Sequence of chain 1.C:
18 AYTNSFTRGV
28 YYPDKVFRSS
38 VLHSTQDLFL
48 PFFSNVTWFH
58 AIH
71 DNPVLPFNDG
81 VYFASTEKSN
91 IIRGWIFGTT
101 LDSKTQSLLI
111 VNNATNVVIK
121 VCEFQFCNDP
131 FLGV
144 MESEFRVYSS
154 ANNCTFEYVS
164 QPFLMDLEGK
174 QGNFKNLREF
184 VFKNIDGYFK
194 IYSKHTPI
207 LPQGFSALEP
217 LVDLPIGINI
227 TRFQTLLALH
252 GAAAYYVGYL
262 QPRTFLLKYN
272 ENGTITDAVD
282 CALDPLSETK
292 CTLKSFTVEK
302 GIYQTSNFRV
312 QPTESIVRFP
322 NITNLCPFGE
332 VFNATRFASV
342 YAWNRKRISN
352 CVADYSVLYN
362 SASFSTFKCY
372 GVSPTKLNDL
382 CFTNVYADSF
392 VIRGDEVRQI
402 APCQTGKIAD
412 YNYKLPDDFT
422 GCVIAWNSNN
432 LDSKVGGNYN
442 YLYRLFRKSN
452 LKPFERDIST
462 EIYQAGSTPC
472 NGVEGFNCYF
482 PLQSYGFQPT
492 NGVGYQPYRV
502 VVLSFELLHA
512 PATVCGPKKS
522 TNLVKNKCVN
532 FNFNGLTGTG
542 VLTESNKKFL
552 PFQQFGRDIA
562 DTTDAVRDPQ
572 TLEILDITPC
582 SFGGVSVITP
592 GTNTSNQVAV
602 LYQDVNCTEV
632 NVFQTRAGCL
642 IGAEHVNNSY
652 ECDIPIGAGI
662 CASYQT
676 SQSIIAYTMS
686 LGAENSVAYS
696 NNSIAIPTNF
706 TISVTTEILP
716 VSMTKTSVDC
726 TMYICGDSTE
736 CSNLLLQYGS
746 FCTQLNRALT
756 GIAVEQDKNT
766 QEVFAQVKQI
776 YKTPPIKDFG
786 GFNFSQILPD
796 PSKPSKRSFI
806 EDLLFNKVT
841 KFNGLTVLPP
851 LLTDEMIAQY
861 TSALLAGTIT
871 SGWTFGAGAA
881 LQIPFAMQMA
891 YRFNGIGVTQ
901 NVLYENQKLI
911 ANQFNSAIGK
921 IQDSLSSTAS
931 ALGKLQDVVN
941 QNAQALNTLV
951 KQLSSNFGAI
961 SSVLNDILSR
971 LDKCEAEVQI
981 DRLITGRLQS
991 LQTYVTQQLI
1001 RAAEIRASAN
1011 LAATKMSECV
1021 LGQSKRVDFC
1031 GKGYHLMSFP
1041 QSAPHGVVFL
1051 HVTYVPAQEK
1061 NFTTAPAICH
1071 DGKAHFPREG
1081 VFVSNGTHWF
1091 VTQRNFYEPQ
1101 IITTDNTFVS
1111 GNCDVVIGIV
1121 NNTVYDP

Binding-site contacts:
Ligand atom N2 contacts residue ASN156 of chain 1.A at 3.1 Å (h-bond).
Ligand atom C2 contacts residue ASN156 of chain 1.A at 2.6 Å.
Ligand atom C7 contacts residue ASN156 of chain 1.A at 3.5 Å.
Ligand atom C5 contacts residue ASN156 of chain 1.A at 3.6 Å.
Ligand atom O7 contacts residue TYR342 of chain 1.C at 3.7 Å.
Ligand atom O5 contacts residue ASN155 of chain 1.A at 4.0 Å.
Ligand atom C8 contacts residue TYR342 of chain 1.C at 3.1 Å (hydrophobic).
Ligand atom C3 contacts residue ASN156 of chain 1.A at 3.9 Å.
Ligand atom C6 contacts residue ASN155 of chain 1.A at 4.4 Å.
Ligand atom O7 contacts residue ASN156 of chain 1.A at 3.6 Å.
Ligand atom C4 contacts residue ASN156 of chain 1.A at 4.2 Å.
Ligand atom C7 contacts residue TYR342 of chain 1.C at 3.9 Å (hydrophobic).
Ligand atom O5 contacts residue ASN156 of chain 1.A at 2.3 Å (h-bond).
Ligand atom C1 contacts residue ASN156 of chain 1.A at 1.4 Å.

This small molecule binds to this protein.
Small molecule (SMILES): CC(=O)N[C@@H]1[C@@H](O)[C@H](O)[C@@H](CO)O[C@H]1O

Sequence of chain 1.A:
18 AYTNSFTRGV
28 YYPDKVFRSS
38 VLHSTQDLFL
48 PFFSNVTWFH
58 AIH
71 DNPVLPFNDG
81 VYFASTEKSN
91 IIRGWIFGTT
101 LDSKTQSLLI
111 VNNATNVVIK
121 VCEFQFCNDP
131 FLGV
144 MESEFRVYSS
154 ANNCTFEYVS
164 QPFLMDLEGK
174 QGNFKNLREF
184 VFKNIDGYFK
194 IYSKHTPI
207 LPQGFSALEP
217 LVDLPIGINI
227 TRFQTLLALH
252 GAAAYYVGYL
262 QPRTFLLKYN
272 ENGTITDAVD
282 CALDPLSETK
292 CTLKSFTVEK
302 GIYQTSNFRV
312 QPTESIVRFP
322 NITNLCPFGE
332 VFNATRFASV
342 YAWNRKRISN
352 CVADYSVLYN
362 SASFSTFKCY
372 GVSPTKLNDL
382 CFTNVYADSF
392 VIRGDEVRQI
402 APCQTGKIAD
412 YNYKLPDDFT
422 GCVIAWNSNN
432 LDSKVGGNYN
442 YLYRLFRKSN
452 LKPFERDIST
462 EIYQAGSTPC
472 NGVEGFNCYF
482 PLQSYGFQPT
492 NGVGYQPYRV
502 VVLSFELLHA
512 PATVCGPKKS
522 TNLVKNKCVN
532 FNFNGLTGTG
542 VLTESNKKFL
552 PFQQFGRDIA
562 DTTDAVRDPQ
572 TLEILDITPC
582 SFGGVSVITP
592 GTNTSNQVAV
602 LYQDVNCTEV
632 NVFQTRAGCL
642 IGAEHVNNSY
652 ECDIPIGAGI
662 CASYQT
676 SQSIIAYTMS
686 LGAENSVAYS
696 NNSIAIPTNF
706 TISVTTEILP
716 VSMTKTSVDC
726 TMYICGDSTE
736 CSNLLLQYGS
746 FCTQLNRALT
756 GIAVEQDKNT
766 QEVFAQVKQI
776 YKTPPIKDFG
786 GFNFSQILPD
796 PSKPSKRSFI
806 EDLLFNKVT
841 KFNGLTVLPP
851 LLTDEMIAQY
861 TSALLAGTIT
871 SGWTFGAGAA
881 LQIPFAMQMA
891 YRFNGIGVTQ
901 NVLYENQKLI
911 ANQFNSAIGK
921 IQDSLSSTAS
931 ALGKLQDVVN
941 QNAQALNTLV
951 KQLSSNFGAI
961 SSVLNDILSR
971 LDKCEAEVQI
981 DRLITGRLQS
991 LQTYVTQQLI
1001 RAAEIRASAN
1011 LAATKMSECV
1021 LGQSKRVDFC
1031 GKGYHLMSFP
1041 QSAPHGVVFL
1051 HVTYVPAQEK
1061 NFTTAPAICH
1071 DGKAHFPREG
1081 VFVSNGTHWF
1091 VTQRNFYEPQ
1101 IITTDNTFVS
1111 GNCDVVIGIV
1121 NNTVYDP